Binding-site contacts:
Ligand atom C6 contacts residue TYR593 of chain 1.H at 3.1 Å (hydrophobic).
Ligand atom C8 contacts residue GLN596 of chain 1.H at 4.1 Å.
Ligand atom O6 contacts residue LYS592 of chain 1.H at 4.2 Å.
Ligand atom O5 contacts residue GLU74 of chain 1.H at 3.9 Å.
Ligand atom O3 contacts residue GLN596 of chain 1.H at 3.5 Å (h-bond).
Ligand atom C8 contacts residue ASN565 of chain 1.H at 3.7 Å.
Ligand atom O5 contacts residue TYR593 of chain 1.H at 3.0 Å (h-bond).
Ligand atom C5 contacts residue ASN565 of chain 1.H at 3.8 Å.
Ligand atom N2 contacts residue ASN565 of chain 1.H at 2.3 Å (h-bond).
Ligand atom O3 contacts residue LYS96 of chain 1.H at 4.0 Å.
Ligand atom O4 contacts residue ASP590 of chain 1.H at 3.6 Å.
Ligand atom N2 contacts residue GLN596 of chain 1.H at 4.1 Å.
Ligand atom O5 contacts residue ASN565 of chain 1.H at 2.5 Å.
Ligand atom C6 contacts residue LYS592 of chain 1.H at 4.0 Å.
Ligand atom C1 contacts residue TYR593 of chain 1.H at 3.2 Å (hydrophobic).
Ligand atom C4 contacts residue LYS96 of chain 1.H at 4.1 Å.
Ligand atom C3 contacts residue TYR593 of chain 1.H at 4.2 Å (hydrophobic).
Ligand atom C2 contacts residue ASN565 of chain 1.H at 2.3 Å.
Ligand atom C8 contacts residue TYR584 of chain 1.H at 4.0 Å (hydrophobic).
Ligand atom O7 contacts residue ASN565 of chain 1.H at 3.2 Å (h-bond).
Ligand atom O4 contacts residue LYS96 of chain 1.H at 3.1 Å.
Ligand atom O5 contacts residue ALA568 of chain 1.H at 4.2 Å.
Ligand atom C3 contacts residue ASN565 of chain 1.H at 3.7 Å.
Ligand atom C7 contacts residue GLN598 of chain 1.H at 4.0 Å.
Ligand atom C7 contacts residue GLN596 of chain 1.H at 3.4 Å.
Ligand atom O7 contacts residue GLN596 of chain 1.H at 2.8 Å (h-bond).
Ligand atom O6 contacts residue TYR593 of chain 1.H at 3.4 Å.
Ligand atom C3 contacts residue LYS96 of chain 1.H at 3.6 Å.
Ligand atom C6 contacts residue GLN596 of chain 1.H at 3.4 Å.
Ligand atom C5 contacts residue ALA568 of chain 1.H at 4.0 Å (hydrophobic).
Ligand atom O7 contacts residue GLU74 of chain 1.H at 3.8 Å.
Ligand atom C5 contacts residue TYR593 of chain 1.H at 3.6 Å (hydrophobic).
Ligand atom C7 contacts residue ASN565 of chain 1.H at 2.8 Å.
Ligand atom O7 contacts residue TYR584 of chain 1.H at 3.7 Å.
Ligand atom C8 contacts residue GLN598 of chain 1.H at 2.6 Å.
Ligand atom C1 contacts residue ASN565 of chain 1.H at 1.7 Å.
Ligand atom C2 contacts residue TYR593 of chain 1.H at 3.5 Å (hydrophobic).
Ligand atom C2 contacts residue GLU74 of chain 1.H at 4.2 Å.
Ligand atom C1 contacts residue GLU74 of chain 1.H at 4.1 Å.
Ligand atom C6 contacts residue TYR584 of chain 1.H at 3.6 Å (hydrophobic).

The small molecule below binds the protein below.
Small molecule (SMILES): CC(=O)N[C@H]1[C@H](O[C@H]2[C@H](O)[C@@H](NC(C)=O)CO[C@@H]2CO)O[C@H](CO)[C@@H](O[C@@H]2O[C@H](CO[C@@H]3O[C@H](CO[C@@H]4O[C@H](CO)[C@@H](O)[C@H](O)[C@@H]4O)[C@@H](O)[C@H](O[C@@H]4O[C@H](CO)[C@@H](O)[C@H](O)[C@@H]4O)[C@@H]3O)[C@@H](O)[C@H](O[C@@H]3O[C@H](CO)[C@@H](O)[C@H](O)[C@@H]3O)[C@@H]2O)[C@@H]1O

Sequence of chain 1.H:
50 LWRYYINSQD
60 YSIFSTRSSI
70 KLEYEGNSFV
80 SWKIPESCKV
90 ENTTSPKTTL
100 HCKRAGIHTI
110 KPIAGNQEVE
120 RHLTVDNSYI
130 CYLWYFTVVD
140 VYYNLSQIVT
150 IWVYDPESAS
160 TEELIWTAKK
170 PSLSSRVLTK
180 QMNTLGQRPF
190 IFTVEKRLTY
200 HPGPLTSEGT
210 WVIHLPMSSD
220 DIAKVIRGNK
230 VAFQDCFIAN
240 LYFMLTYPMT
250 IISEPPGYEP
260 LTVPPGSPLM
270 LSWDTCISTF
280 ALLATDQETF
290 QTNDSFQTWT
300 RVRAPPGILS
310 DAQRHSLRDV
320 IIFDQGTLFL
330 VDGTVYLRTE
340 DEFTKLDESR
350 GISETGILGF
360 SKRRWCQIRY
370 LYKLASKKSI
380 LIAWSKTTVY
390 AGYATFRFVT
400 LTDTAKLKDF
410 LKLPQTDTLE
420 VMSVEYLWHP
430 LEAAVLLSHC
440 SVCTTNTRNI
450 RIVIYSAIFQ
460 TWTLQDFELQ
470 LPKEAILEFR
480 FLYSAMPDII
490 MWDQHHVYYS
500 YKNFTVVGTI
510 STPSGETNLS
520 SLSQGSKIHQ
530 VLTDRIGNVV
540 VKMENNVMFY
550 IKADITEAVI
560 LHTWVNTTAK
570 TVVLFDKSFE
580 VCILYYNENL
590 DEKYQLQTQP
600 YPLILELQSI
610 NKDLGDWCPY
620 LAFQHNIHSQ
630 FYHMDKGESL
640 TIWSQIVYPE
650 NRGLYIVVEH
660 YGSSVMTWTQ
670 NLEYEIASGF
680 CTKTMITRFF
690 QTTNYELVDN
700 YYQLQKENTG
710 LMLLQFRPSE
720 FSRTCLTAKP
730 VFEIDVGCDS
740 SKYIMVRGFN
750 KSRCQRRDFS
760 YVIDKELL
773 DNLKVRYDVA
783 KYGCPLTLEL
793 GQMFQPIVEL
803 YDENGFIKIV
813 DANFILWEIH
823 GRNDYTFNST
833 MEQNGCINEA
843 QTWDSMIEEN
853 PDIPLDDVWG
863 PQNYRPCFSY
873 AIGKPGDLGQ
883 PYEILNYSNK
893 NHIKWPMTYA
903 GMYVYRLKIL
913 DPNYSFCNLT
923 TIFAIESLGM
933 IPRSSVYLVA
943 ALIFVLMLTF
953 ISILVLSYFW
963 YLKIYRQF